Sequence of chain 1.A:
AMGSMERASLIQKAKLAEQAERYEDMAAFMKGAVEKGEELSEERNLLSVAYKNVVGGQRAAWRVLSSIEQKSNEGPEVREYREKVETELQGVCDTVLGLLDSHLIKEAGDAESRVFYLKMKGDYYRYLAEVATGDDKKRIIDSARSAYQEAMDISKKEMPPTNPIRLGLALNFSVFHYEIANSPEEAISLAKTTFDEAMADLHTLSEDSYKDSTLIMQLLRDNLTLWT

This protein binds this small molecule.
Small molecule (SMILES): CC[C@H](C)[C@H](NC(=O)[C@H](COP(=O)(O)O)NC(=O)CNC(=O)[C@H](C)N)C(=O)N1CCC[C@H]1C(=O)NCC(=O)N[C@@H](CCCN=C(N)N)C(=O)N[C@@H](C)C(=O)N[C@@H](CO)C(=O)O

Binding-site contacts:
Ligand atom O contacts residue ASN55 of chain 1.A at 2.9 Å (h-bond).
Ligand atom N contacts residue GLU19 of chain 1.A at 2.7 Å (salt-bridge).
Ligand atom O2P contacts residue ARG61 of chain 1.A at 2.9 Å (salt-bridge).
Ligand atom CG contacts residue ASN55 of chain 1.A at 3.7 Å.
Ligand atom CA contacts residue ASN180 of chain 1.A at 3.4 Å.
Ligand atom CA contacts residue ASN55 of chain 1.A at 3.4 Å.
Ligand atom CA contacts residue GLU19 of chain 1.A at 3.6 Å.
Ligand atom O contacts residue LYS54 of chain 1.A at 3.6 Å.
Ligand atom N contacts residue ASN231 of chain 1.A at 2.8 Å (h-bond).
Ligand atom C contacts residue ASN180 of chain 1.A at 3.6 Å.
Ligand atom O contacts residue VAL183 of chain 1.A at 3.6 Å.
Ligand atom O contacts residue ASN231 of chain 1.A at 2.9 Å (h-bond).
Ligand atom CB contacts residue ASN180 of chain 1.A at 3.2 Å.
Ligand atom CB contacts residue ASN55 of chain 1.A at 3.4 Å.
Ligand atom N contacts residue LEU234 of chain 1.A at 3.2 Å.
Ligand atom N contacts residue ASN180 of chain 1.A at 2.9 Å (h-bond).
Ligand atom P contacts residue ARG61 of chain 1.A at 3.6 Å.
Ligand atom C contacts residue ASN231 of chain 1.A at 3.5 Å.
Ligand atom C contacts residue GLU19 of chain 1.A at 3.6 Å.
Ligand atom N contacts residue LEU179 of chain 1.A at 3.5 Å.
Ligand atom NE contacts residue ASN55 of chain 1.A at 3.1 Å (h-bond).
Ligand atom C contacts residue ASN55 of chain 1.A at 3.5 Å.
Ligand atom OG contacts residue GLU19 of chain 1.A at 2.6 Å (salt-bridge).
Ligand atom O1P contacts residue ARG61 of chain 1.A at 2.9 Å (salt-bridge).
Ligand atom CB contacts residue GLU187 of chain 1.A at 3.1 Å.
Ligand atom CG1 contacts residue GLY176 of chain 1.A at 3.7 Å.
Ligand atom CB contacts residue GLU19 of chain 1.A at 3.2 Å.
Ligand atom O contacts residue GLU187 of chain 1.A at 3.1 Å (salt-bridge).
Ligand atom NH1 contacts residue GLY58 of chain 1.A at 3.6 Å.
Ligand atom O3P contacts residue ARG134 of chain 1.A at 2.9 Å (salt-bridge).
Ligand atom O3P contacts residue TYR135 of chain 1.A at 2.6 Å (h-bond).
Ligand atom CA contacts residue ASN231 of chain 1.A at 3.4 Å.
Ligand atom O contacts residue LYS54 of chain 1.A at 3.5 Å.
Ligand atom CA contacts residue GLU19 of chain 1.A at 3.6 Å.
Ligand atom O contacts residue VAL51 of chain 1.A at 3.5 Å.
Ligand atom CB contacts residue TRP235 of chain 1.A at 3.4 Å (hydrophobic).
Ligand atom O2P contacts residue ARG134 of chain 1.A at 2.8 Å (salt-bridge).
Ligand atom O contacts residue VAL51 of chain 1.A at 3.5 Å.
Ligand atom C contacts residue VAL51 of chain 1.A at 3.7 Å (hydrophobic).
Ligand atom NH2 contacts residue ASN55 of chain 1.A at 3.5 Å (h-bond).